Sequence of chain 2.B:
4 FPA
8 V

The protein below binds the small molecule below.
Small molecule (SMILES): C=CC(C)(C)OC[C@H]1O[C@H](O[C@@H]2C3=C([C@H](C)COC(C)=O)C[C@H](O)[C@]3(C)/C=C3/[C@@H](COC)CC[C@H]3[C@@H](C)[C@H]2O)[C@H](O)[C@@H](OC(C)=O)[C@@H]1O

Sequence of chain 2.A:
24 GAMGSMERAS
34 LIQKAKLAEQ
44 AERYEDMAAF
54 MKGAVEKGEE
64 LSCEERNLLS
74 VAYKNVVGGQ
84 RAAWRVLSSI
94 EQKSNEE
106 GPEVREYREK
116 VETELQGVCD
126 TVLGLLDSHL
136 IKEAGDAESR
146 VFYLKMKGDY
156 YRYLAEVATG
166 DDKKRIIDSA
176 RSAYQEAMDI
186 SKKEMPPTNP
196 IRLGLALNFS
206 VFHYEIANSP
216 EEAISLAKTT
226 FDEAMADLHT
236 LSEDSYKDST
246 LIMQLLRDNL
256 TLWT

Binding-site contacts:
Ligand atom C27 contacts residue LYS150 of chain 2.A at 3.7 Å.
Ligand atom O13 contacts residue LYS77 of chain 2.A at 3.5 Å (salt-bridge).
Ligand atom O13 contacts residue VAL8 of chain 2.B at 3.7 Å.
Ligand atom C14 contacts residue ASN70 of chain 2.A at 3.5 Å.
Ligand atom C31 contacts residue LEU246 of chain 2.A at 3.6 Å (hydrophobic).
Ligand atom C9 contacts residue ASP243 of chain 2.A at 3.6 Å.
Ligand atom O32 contacts residue LYS150 of chain 2.A at 2.7 Å (salt-bridge).
Ligand atom O16 contacts residue PRO195 of chain 2.A at 3.8 Å.
Ligand atom C38 contacts residue MET151 of chain 2.A at 3.5 Å (hydrophobic).
Ligand atom C25 contacts residue ILE247 of chain 2.A at 3.8 Å (hydrophobic).
Ligand atom O43 contacts residue ASP243 of chain 2.A at 3.5 Å (salt-bridge).
Ligand atom C20 contacts residue LYS150 of chain 2.A at 3.8 Å.
Ligand atom C23 contacts residue PHE147 of chain 2.A at 3.8 Å (hydrophobic).
Ligand atom C48 contacts residue GLU42 of chain 2.A at 3.7 Å.
Ligand atom O24 contacts residue LEU246 of chain 2.A at 3.8 Å.
Ligand atom C23 contacts residue ASN70 of chain 2.A at 3.6 Å.
Ligand atom C25 contacts residue PRO195 of chain 2.A at 3.5 Å (hydrophobic).
Ligand atom C7 contacts residue ASN70 of chain 2.A at 3.7 Å.
Ligand atom C21 contacts residue UGH1 of chain 2.D at 3.7 Å.
Ligand atom C48 contacts residue LEU71 of chain 2.A at 3.7 Å (hydrophobic).
Ligand atom C38 contacts residue LYS150 of chain 2.A at 3.5 Å.
Ligand atom C7 contacts residue SER73 of chain 2.A at 3.8 Å.
Ligand atom C36 contacts residue LYS242 of chain 2.A at 3.7 Å.
Ligand atom O29 contacts residue ASP243 of chain 2.A at 2.7 Å (salt-bridge).
Ligand atom C46 contacts residue GLU42 of chain 2.A at 3.8 Å.
Ligand atom O34 contacts residue UGH1 of chain 2.D at 3.4 Å.
Ligand atom C27 contacts residue PHE147 of chain 2.A at 3.7 Å (hydrophobic).
Ligand atom C11 contacts residue ASP243 of chain 2.A at 3.8 Å.
Ligand atom C23 contacts residue ILE196 of chain 2.A at 3.8 Å (hydrophobic).
Ligand atom O24 contacts residue ASP243 of chain 2.A at 3.6 Å.
Ligand atom C10 contacts residue VAL8 of chain 2.B at 3.7 Å (hydrophobic).
Ligand atom O13 contacts residue VAL74 of chain 2.A at 3.7 Å.
Ligand atom C20 contacts residue VAL8 of chain 2.B at 3.8 Å (hydrophobic).
Ligand atom C7 contacts residue VAL74 of chain 2.A at 3.8 Å (hydrophobic).
Ligand atom C38 contacts residue PHE147 of chain 2.A at 3.6 Å (hydrophobic).
Ligand atom O8 contacts residue ASP243 of chain 2.A at 3.8 Å.
Ligand atom O22 contacts residue ASN70 of chain 2.A at 3.4 Å (h-bond).
Ligand atom O37 contacts residue LEU246 of chain 2.A at 3.7 Å.
Ligand atom C18 contacts residue VAL8 of chain 2.B at 3.8 Å (hydrophobic).
Ligand atom O16 contacts residue ASP243 of chain 2.A at 2.6 Å (salt-bridge).